Binding-site contacts:
Ligand atom C8 contacts residue ASN32 of chain 1.L at 3.5 Å.
Ligand atom C3 contacts residue ASN126 of chain 1.J at 3.8 Å.
Ligand atom C6 contacts residue LEU55 of chain 1.L at 3.5 Å (hydrophobic).
Ligand atom C6 contacts residue ALA53 of chain 1.L at 3.5 Å (hydrophobic).
Ligand atom O4 contacts residue ALA54 of chain 1.L at 3.9 Å.
Ligand atom O6 contacts residue ALA53 of chain 1.L at 2.8 Å (h-bond).
Ligand atom C5 contacts residue LEU55 of chain 1.L at 4.0 Å (hydrophobic).
Ligand atom C2 contacts residue ASN126 of chain 1.J at 2.5 Å.
Ligand atom O3 contacts residue ALA53 of chain 1.L at 3.9 Å.
Ligand atom O3 contacts residue ARG51 of chain 1.L at 4.0 Å.
Ligand atom O7 contacts residue ALA54 of chain 1.L at 4.1 Å.
Ligand atom O5 contacts residue ASN126 of chain 1.J at 2.3 Å (h-bond).
Ligand atom O7 contacts residue SER109 of chain 1.K at 4.0 Å.
Ligand atom C7 contacts residue ALA53 of chain 1.L at 4.2 Å (hydrophobic).
Ligand atom C8 contacts residue ARG51 of chain 1.L at 3.7 Å.
Ligand atom C7 contacts residue ASN126 of chain 1.J at 3.8 Å.
Ligand atom O7 contacts residue TYR50 of chain 1.L at 2.6 Å (h-bond).
Ligand atom C7 contacts residue TYR50 of chain 1.L at 3.8 Å (hydrophobic).
Ligand atom O6 contacts residue ALA54 of chain 1.L at 3.7 Å.
Ligand atom O7 contacts residue ALA53 of chain 1.L at 3.9 Å.
Ligand atom O3 contacts residue ALA54 of chain 1.L at 4.0 Å.
Ligand atom O5 contacts residue ALA54 of chain 1.L at 4.0 Å.
Ligand atom C4 contacts residue ASN126 of chain 1.J at 4.2 Å.
Ligand atom C6 contacts residue LEU56 of chain 1.L at 4.2 Å (hydrophobic).
Ligand atom C8 contacts residue ALA67 of chain 1.L at 3.9 Å (hydrophobic).
Ligand atom C7 contacts residue ARG51 of chain 1.L at 3.9 Å.
Ligand atom C1 contacts residue ALA54 of chain 1.L at 4.2 Å (hydrophobic).
Ligand atom C3 contacts residue ARG51 of chain 1.L at 4.0 Å.
Ligand atom O2 contacts residue SER61 of chain 1.L at 4.2 Å.
Ligand atom C8 contacts residue SER109 of chain 1.K at 4.2 Å.
Ligand atom C2 contacts residue ALA54 of chain 1.L at 4.0 Å (hydrophobic).
Ligand atom O6 contacts residue LEU55 of chain 1.L at 4.1 Å.
Ligand atom N2 contacts residue ARG51 of chain 1.L at 3.4 Å (salt-bridge).
Ligand atom C5 contacts residue ASN126 of chain 1.J at 3.6 Å.
Ligand atom C7 contacts residue ASN32 of chain 1.L at 4.2 Å.
Ligand atom C1 contacts residue ASN126 of chain 1.J at 1.4 Å.
Ligand atom N2 contacts residue ASN126 of chain 1.J at 2.9 Å (h-bond).
Ligand atom O6 contacts residue LEU56 of chain 1.L at 3.5 Å (h-bond).
Ligand atom O6 contacts residue LEU55 of chain 1.L at 3.9 Å.
Ligand atom N2 contacts residue ASN32 of chain 1.L at 4.1 Å.

Sequence of chain 1.K:
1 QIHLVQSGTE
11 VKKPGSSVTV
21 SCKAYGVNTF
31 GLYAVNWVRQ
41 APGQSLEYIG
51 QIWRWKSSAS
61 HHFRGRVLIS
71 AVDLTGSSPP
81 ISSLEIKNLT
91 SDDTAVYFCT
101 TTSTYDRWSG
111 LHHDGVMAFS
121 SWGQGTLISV

The small molecule below binds the protein below.
Small molecule (SMILES): CC(=O)N[C@H]1[C@H](O[C@H]2[C@H](O)[C@@H](NC(C)=O)CO[C@@H]2CO)O[C@H](CO)[C@@H](O[C@@H]2O[C@H](CO)[C@@H](O)[C@H](O[C@H]3O[C@H](CO)[C@@H](O)[C@H](O)[C@@H]3O)[C@@H]2O)[C@@H]1O

Sequence of chain 1.J:
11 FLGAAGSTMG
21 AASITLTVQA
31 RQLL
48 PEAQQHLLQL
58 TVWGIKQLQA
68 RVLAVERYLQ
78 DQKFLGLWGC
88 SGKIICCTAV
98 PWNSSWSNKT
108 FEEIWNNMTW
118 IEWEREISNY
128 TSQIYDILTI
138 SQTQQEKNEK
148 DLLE

Sequence of chain 1.L:
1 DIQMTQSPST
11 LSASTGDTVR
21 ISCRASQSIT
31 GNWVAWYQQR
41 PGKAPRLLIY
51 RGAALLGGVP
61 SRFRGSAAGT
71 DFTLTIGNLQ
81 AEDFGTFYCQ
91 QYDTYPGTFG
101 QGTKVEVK